A protein and the small-molecule ligand that binds it are described below.
Small molecule (SMILES): Nc1ncnc2c1ncn2[C@@H]1O[C@H](CO[P](=O)(O)O[P](=O)(O)OC[C@H]2O[C@@H](O)[C@H](O)[C@@H]2O)[C@@H](O)[C@H]1O

Binding-site contacts:
Ligand atom O2D contacts residue GLU271 of chain 1.B at 3.6 Å.
Ligand atom O2B contacts residue THR301 of chain 1.B at 3.1 Å (h-bond).
Ligand atom C5 contacts residue ALA151 of chain 1.B at 3.6 Å (hydrophobic).
Ligand atom O3A contacts residue ALA151 of chain 1.B at 3.4 Å (h-bond).
Ligand atom O1A contacts residue ALA151 of chain 1.B at 3.0 Å (h-bond).
Ligand atom C2D contacts residue THR148 of chain 1.B at 3.7 Å.
Ligand atom C4 contacts residue ALA151 of chain 1.B at 3.5 Å (hydrophobic).
Ligand atom C5' contacts residue ARG152 of chain 1.B at 3.6 Å.
Ligand atom C1D contacts residue MET189 of chain 1.B at 3.6 Å (hydrophobic).
Ligand atom O1A contacts residue GLY150 of chain 1.B at 3.3 Å.
Ligand atom O3A contacts residue GLY150 of chain 1.B at 3.7 Å.
Ligand atom O4' contacts residue ARG152 of chain 1.B at 3.6 Å.
Ligand atom O4D contacts residue MET189 of chain 1.B at 3.2 Å.
Ligand atom O2B contacts residue GLY298 of chain 1.B at 3.0 Å (h-bond).
Ligand atom O1A contacts residue ASN153 of chain 1.B at 3.2 Å (h-bond).
Ligand atom O1A contacts residue ARG152 of chain 1.B at 3.1 Å (salt-bridge).
Ligand atom C2 contacts residue ALA151 of chain 1.B at 3.5 Å (hydrophobic).
Ligand atom N1 contacts residue ALA151 of chain 1.B at 3.6 Å.
Ligand atom O4D contacts residue GLY149 of chain 1.B at 3.0 Å (h-bond).
Ligand atom C1D contacts residue THR148 of chain 1.B at 3.7 Å.
Ligand atom N3 contacts residue PHE268 of chain 1.B at 3.7 Å.
Ligand atom C2D contacts residue THR304 of chain 1.B at 3.7 Å.
Ligand atom C5 contacts residue PHE268 of chain 1.B at 3.5 Å (hydrophobic).
Ligand atom C5D contacts residue GLY149 of chain 1.B at 3.1 Å.
Ligand atom O1D contacts residue ARG275 of chain 1.B at 3.2 Å (salt-bridge).
Ligand atom C4D contacts residue GLY149 of chain 1.B at 3.6 Å.
Ligand atom C8 contacts residue PHE268 of chain 1.B at 3.6 Å (hydrophobic).
Ligand atom N3 contacts residue ALA151 of chain 1.B at 3.5 Å.
Ligand atom O2' contacts residue PHE268 of chain 1.B at 3.5 Å.
Ligand atom N6 contacts residue MET189 of chain 1.B at 3.4 Å.
Ligand atom O2B contacts residue GLY300 of chain 1.B at 3.2 Å (h-bond).
Ligand atom O2D contacts residue THR304 of chain 1.B at 3.5 Å (h-bond).
Ligand atom N7 contacts residue PHE268 of chain 1.B at 3.5 Å.
Ligand atom N1 contacts residue THR184 of chain 1.B at 3.2 Å (h-bond).
Ligand atom C6 contacts residue ALA151 of chain 1.B at 3.6 Å (hydrophobic).
Ligand atom O1D contacts residue GLY149 of chain 1.B at 3.5 Å (h-bond).
Ligand atom O2A contacts residue GLY298 of chain 1.B at 3.4 Å.
Ligand atom C4 contacts residue PHE268 of chain 1.B at 3.5 Å (hydrophobic).
Ligand atom O1D contacts residue THR148 of chain 1.B at 2.7 Å (h-bond).
Ligand atom O2B contacts residue PRO299 of chain 1.B at 3.7 Å.

Sequence of chain 1.B:
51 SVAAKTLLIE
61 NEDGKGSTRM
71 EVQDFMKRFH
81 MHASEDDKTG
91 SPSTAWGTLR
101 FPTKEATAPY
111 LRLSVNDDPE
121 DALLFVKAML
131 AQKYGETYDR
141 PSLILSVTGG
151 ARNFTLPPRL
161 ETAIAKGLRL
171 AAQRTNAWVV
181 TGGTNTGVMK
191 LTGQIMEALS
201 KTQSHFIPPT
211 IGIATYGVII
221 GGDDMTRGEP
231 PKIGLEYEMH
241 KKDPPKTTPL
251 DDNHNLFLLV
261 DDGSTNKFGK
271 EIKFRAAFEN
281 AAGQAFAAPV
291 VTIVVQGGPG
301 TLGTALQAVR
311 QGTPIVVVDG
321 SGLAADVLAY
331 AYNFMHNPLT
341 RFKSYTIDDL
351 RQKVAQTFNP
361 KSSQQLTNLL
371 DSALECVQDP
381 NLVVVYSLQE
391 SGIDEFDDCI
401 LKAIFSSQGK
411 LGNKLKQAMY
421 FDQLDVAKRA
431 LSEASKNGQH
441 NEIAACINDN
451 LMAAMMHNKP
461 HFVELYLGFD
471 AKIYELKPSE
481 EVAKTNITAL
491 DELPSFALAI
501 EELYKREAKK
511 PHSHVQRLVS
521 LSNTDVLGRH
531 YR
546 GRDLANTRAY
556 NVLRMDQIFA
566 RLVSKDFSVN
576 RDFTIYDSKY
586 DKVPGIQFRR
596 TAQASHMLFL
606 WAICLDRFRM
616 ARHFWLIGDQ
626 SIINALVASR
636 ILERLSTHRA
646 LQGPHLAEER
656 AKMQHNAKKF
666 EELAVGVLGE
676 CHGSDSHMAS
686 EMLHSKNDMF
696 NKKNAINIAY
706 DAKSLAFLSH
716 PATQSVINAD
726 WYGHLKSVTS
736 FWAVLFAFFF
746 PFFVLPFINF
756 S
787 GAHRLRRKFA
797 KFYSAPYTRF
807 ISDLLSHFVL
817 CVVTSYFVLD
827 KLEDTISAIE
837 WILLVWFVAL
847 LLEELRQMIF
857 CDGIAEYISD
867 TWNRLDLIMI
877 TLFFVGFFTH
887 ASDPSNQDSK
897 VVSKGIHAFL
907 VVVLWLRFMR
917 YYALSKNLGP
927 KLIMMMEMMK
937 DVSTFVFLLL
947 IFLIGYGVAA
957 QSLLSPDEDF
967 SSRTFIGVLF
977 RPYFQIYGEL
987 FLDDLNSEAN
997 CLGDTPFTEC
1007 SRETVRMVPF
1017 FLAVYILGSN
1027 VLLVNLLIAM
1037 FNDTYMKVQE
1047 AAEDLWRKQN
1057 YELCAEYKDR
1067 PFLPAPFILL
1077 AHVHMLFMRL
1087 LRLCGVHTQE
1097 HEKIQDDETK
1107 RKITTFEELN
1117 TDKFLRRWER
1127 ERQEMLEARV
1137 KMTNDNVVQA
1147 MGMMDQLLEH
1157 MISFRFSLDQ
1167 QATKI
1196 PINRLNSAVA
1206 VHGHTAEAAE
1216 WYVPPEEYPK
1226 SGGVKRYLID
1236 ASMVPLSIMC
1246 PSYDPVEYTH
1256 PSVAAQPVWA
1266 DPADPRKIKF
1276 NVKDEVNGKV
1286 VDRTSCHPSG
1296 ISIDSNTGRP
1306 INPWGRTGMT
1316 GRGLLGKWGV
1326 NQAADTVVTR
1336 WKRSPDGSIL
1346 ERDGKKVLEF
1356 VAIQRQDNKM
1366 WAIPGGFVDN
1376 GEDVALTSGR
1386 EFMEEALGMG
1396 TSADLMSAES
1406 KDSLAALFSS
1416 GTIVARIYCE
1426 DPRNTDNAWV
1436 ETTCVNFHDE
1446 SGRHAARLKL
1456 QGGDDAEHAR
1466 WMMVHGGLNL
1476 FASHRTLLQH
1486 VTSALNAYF